Binding-site contacts:
Ligand atom O14 contacts residue CSO43 of chain 1.A at 3.6 Å (h-bond).
Ligand atom C09 contacts residue ASN47 of chain 1.A at 3.7 Å.
Ligand atom C17 contacts residue LYS127 of chain 1.A at 2.9 Å.
Ligand atom C17 contacts residue PRO172 of chain 1.A at 3.5 Å (hydrophobic).
Ligand atom O14 contacts residue ILE173 of chain 1.A at 4.2 Å.
Ligand atom C17 contacts residue ILE8 of chain 1.B at 3.7 Å (hydrophobic).
Ligand atom C12 contacts residue ASN47 of chain 1.A at 3.8 Å.
Ligand atom C13 contacts residue ASN47 of chain 1.A at 4.3 Å.
Ligand atom C17 contacts residue GLY176 of chain 1.A at 3.9 Å.
Ligand atom C16 contacts residue LYS127 of chain 1.A at 4.3 Å.
Ligand atom C03 contacts residue LYS127 of chain 1.A at 3.7 Å.
Ligand atom C02 contacts residue LYS127 of chain 1.A at 2.5 Å.
Ligand atom C12 contacts residue CSO43 of chain 1.A at 4.5 Å.
Ligand atom C01 contacts residue GLY176 of chain 1.A at 4.4 Å.
Ligand atom C16 contacts residue ILE224 of chain 1.A at 3.9 Å (hydrophobic).
Ligand atom O07 contacts residue ILE224 of chain 1.A at 3.6 Å.
Ligand atom C10 contacts residue SER13 of chain 1.B at 4.2 Å.
Ligand atom O07 contacts residue PRO172 of chain 1.A at 3.4 Å.
Ligand atom C02 contacts residue ILE8 of chain 1.B at 3.6 Å (hydrophobic).
Ligand atom C13 contacts residue ILE173 of chain 1.A at 4.1 Å (hydrophobic).
Ligand atom C01 contacts residue ILE8 of chain 1.B at 3.8 Å (hydrophobic).
Ligand atom C10 contacts residue ASN47 of chain 1.A at 3.8 Å.
Ligand atom C16 contacts residue ILE173 of chain 1.A at 4.0 Å (hydrophobic).
Ligand atom C03 contacts residue ILE8 of chain 1.B at 3.2 Å (hydrophobic).
Ligand atom C01 contacts residue LYS127 of chain 1.A at 1.4 Å.
Ligand atom C13 contacts residue PRO172 of chain 1.A at 4.4 Å (hydrophobic).
Ligand atom C02 contacts residue ILE173 of chain 1.A at 4.3 Å (hydrophobic).
Ligand atom C04 contacts residue ILE8 of chain 1.B at 3.8 Å (hydrophobic).
Ligand atom C17 contacts residue ILE173 of chain 1.A at 3.8 Å (hydrophobic).
Ligand atom N11 contacts residue ASN47 of chain 1.A at 3.5 Å (h-bond).
Ligand atom C02 contacts residue GLY176 of chain 1.A at 4.5 Å.
Ligand atom O14 contacts residue ASN47 of chain 1.A at 3.8 Å.
Ligand atom C16 contacts residue ILE8 of chain 1.B at 4.0 Å (hydrophobic).
Ligand atom C05 contacts residue ILE8 of chain 1.B at 4.3 Å (hydrophobic).
Ligand atom C16 contacts residue PRO172 of chain 1.A at 3.4 Å (hydrophobic).

Sequence of chain 1.B:
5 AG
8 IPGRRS

Sequence of chain 1.A:
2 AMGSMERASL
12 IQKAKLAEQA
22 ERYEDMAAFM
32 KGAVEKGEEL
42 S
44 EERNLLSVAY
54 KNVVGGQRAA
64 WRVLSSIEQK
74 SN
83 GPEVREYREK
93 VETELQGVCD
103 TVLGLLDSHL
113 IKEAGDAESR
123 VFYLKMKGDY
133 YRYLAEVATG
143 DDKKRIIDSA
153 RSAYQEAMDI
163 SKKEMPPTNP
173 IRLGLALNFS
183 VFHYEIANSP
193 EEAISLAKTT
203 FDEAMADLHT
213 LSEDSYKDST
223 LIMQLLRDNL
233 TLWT

The small molecule below binds the protein below.
Small molecule (SMILES): O=Cc1ccc(S(=O)(=O)N2CCNC(=O)C2)cc1